Binding-site contacts:
Ligand atom C contacts residue ASN263 of chain 1.A at 3.8 Å.
Ligand atom O3 contacts residue ARG264 of chain 1.A at 3.5 Å.
Ligand atom O contacts residue GLU483 of chain 1.A at 3.9 Å.
Ligand atom C contacts residue PHE289 of chain 1.A at 4.4 Å (hydrophobic).
Ligand atom OXT contacts residue ARG264 of chain 1.A at 3.9 Å.
Ligand atom CB contacts residue PHE479 of chain 1.A at 4.1 Å (hydrophobic).
Ligand atom O3 contacts residue FAD1 of chain 1.C at 3.1 Å (h-bond).
Ligand atom CA contacts residue PHE289 of chain 1.A at 3.9 Å (hydrophobic).
Ligand atom O contacts residue PHE479 of chain 1.A at 4.3 Å.
Ligand atom CA contacts residue PHE479 of chain 1.A at 4.0 Å (hydrophobic).
Ligand atom CB contacts residue PHE289 of chain 1.A at 3.9 Å (hydrophobic).
Ligand atom O3 contacts residue ASN263 of chain 1.A at 3.5 Å (h-bond).
Ligand atom CA contacts residue ARG264 of chain 1.A at 4.0 Å.
Ligand atom O3 contacts residue PHE289 of chain 1.A at 3.9 Å.
Ligand atom O3 contacts residue PHE479 of chain 1.A at 3.9 Å.
Ligand atom CA contacts residue ASN263 of chain 1.A at 3.9 Å.
Ligand atom O3 contacts residue VAL265 of chain 1.A at 4.3 Å.
Ligand atom C contacts residue ARG264 of chain 1.A at 3.5 Å.
Ligand atom O contacts residue ARG264 of chain 1.A at 3.0 Å (salt-bridge).
Ligand atom OXT contacts residue PHE289 of chain 1.A at 3.9 Å.
Ligand atom CB contacts residue PHE121 of chain 2.A at 3.3 Å (hydrophobic).
Ligand atom CB contacts residue FAD1 of chain 1.C at 4.0 Å.
Ligand atom OXT contacts residue ASN263 of chain 1.A at 3.0 Å (h-bond).
Ligand atom CA contacts residue FAD1 of chain 1.C at 4.0 Å.

Sequence of chain 2.A:
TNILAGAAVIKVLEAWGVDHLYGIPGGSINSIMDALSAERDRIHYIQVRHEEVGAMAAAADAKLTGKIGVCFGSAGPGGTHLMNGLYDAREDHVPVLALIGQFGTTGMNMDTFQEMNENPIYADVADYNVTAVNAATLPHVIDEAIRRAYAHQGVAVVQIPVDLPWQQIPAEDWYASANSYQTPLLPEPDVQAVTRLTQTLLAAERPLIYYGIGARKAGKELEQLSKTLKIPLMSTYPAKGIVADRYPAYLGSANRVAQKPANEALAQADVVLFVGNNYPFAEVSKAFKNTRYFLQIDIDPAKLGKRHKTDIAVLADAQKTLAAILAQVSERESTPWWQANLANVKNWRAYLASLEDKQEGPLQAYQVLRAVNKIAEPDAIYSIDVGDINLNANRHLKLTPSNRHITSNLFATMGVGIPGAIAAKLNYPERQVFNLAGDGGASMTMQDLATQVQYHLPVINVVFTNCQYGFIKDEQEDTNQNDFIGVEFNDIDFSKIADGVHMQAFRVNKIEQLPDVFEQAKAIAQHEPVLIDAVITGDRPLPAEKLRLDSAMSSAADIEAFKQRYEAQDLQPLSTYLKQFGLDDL

Sequence of chain 1.A:
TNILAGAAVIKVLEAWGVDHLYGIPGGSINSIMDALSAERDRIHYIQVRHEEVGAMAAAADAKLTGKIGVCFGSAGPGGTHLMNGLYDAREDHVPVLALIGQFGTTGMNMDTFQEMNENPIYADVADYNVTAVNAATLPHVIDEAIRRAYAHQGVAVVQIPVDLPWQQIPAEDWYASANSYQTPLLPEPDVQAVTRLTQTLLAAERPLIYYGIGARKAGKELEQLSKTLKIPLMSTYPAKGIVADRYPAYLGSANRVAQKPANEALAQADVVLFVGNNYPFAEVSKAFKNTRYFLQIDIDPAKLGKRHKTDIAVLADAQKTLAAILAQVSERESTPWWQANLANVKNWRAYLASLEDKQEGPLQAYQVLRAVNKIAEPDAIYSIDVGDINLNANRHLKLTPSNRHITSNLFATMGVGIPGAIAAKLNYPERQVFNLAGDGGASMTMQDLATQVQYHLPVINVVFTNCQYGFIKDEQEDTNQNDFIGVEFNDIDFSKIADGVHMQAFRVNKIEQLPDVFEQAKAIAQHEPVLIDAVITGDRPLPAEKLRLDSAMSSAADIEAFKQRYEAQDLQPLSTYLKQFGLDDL

A protein and the small-molecule ligand that binds it are described below.
Small molecule (SMILES): CC(=O)C(=O)O